The protein below binds the small molecule below.
Small molecule (SMILES): CC(=O)N[C@H]1[C@H](O[C@H]2[C@H](O)[C@@H](NC(C)=O)CO[C@@H]2CO)O[C@H](CO)[C@@H](O[C@@H]2O[C@H](CO[C@H]3O[C@H](CO)[C@@H](O)[C@H](O)[C@@H]3O)[C@@H](O)[C@H](O)[C@@H]2O)[C@@H]1O

Binding-site contacts:
Ligand atom C4 contacts residue ASN289 of chain 1.A at 4.2 Å.
Ligand atom O6 contacts residue HIS114 of chain 1.A at 4.2 Å.
Ligand atom C6 contacts residue VAL113 of chain 1.A at 3.9 Å (hydrophobic).
Ligand atom O5 contacts residue ASN289 of chain 1.A at 2.3 Å (h-bond).
Ligand atom O7 contacts residue ASN289 of chain 1.A at 3.7 Å.
Ligand atom O7 contacts residue VAL113 of chain 1.A at 4.0 Å.
Ligand atom C6 contacts residue ILE277 of chain 1.A at 4.1 Å (hydrophobic).
Ligand atom O5 contacts residue SER291 of chain 1.A at 3.8 Å.
Ligand atom C8 contacts residue ILE292 of chain 1.A at 3.9 Å (hydrophobic).
Ligand atom O5 contacts residue VAL113 of chain 1.A at 3.8 Å.
Ligand atom C5 contacts residue VAL113 of chain 1.A at 3.9 Å (hydrophobic).
Ligand atom C6 contacts residue SER291 of chain 1.A at 4.1 Å.
Ligand atom O4 contacts residue VAL113 of chain 1.A at 4.5 Å.
Ligand atom C8 contacts residue LEU283 of chain 1.A at 3.7 Å (hydrophobic).
Ligand atom C6 contacts residue HIS114 of chain 1.A at 4.3 Å.
Ligand atom C5 contacts residue SER291 of chain 1.A at 3.8 Å.
Ligand atom C1 contacts residue VAL113 of chain 1.A at 4.2 Å (hydrophobic).
Ligand atom C7 contacts residue ASN289 of chain 1.A at 3.5 Å.
Ligand atom C6 contacts residue ILE292 of chain 1.A at 3.9 Å (hydrophobic).
Ligand atom O6 contacts residue ARG117 of chain 1.A at 4.0 Å.
Ligand atom O6 contacts residue ILE292 of chain 1.A at 3.4 Å.
Ligand atom C2 contacts residue VAL113 of chain 1.A at 3.9 Å (hydrophobic).
Ligand atom C3 contacts residue VAL113 of chain 1.A at 4.0 Å (hydrophobic).
Ligand atom O5 contacts residue PRO278 of chain 1.A at 4.4 Å.
Ligand atom C5 contacts residue ASN289 of chain 1.A at 3.6 Å.
Ligand atom C2 contacts residue ASN289 of chain 1.A at 2.5 Å.
Ligand atom C4 contacts residue VAL113 of chain 1.A at 3.5 Å (hydrophobic).
Ligand atom O7 contacts residue ILE277 of chain 1.A at 4.1 Å.
Ligand atom O6 contacts residue VAL113 of chain 1.A at 4.3 Å.
Ligand atom C5 contacts residue VAL113 of chain 1.A at 4.2 Å (hydrophobic).
Ligand atom C1 contacts residue ASN289 of chain 1.A at 1.4 Å.
Ligand atom O5 contacts residue ILE277 of chain 1.A at 4.5 Å.
Ligand atom O6 contacts residue ILE277 of chain 1.A at 3.1 Å.
Ligand atom O3 contacts residue VAL113 of chain 1.A at 3.8 Å.
Ligand atom C6 contacts residue VAL113 of chain 1.A at 3.6 Å (hydrophobic).
Ligand atom O5 contacts residue HIS114 of chain 1.A at 4.4 Å.
Ligand atom C3 contacts residue ASN289 of chain 1.A at 3.8 Å.
Ligand atom N2 contacts residue ASN289 of chain 1.A at 2.9 Å (h-bond).
Ligand atom C8 contacts residue TYR352 of chain 1.A at 3.8 Å (hydrophobic).
Ligand atom C1 contacts residue SER291 of chain 1.A at 4.0 Å.

Sequence of chain 1.A:
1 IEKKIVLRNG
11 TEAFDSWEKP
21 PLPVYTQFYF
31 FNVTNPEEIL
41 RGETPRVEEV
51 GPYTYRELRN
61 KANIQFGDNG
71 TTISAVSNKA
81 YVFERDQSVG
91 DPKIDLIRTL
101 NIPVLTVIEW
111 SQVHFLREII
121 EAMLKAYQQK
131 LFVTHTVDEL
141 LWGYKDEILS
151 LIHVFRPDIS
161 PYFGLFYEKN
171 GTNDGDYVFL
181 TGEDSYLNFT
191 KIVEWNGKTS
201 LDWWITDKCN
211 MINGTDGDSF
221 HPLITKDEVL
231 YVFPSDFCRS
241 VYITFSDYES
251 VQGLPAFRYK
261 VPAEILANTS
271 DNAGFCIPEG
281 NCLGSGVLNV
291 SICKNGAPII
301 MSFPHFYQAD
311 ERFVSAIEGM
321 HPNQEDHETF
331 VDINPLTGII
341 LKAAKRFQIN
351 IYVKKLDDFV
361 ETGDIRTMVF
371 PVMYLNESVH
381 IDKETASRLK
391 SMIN